Sequence of chain 1.C:
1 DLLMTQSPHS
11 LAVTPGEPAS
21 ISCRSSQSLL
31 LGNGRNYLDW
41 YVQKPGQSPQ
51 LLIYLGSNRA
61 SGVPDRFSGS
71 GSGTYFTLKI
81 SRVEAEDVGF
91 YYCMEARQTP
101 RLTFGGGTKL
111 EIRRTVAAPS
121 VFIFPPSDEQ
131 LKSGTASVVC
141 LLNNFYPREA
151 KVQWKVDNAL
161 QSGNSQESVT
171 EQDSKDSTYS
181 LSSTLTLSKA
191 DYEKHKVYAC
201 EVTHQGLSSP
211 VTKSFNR

The small molecule below binds the protein below.
Small molecule (SMILES): CC(=O)N[C@H]1[C@H](O[C@H]2[C@H](O)[C@@H](NC(C)=O)CO[C@@H]2CO)O[C@H](CO)[C@@H](O[C@@H]2O[C@H](CO[C@H]3O[C@H](CO[C@H]4O[C@H](CO)[C@@H](O)[C@H](O)[C@@H]4O)[C@@H](O)[C@H](O[C@H]4O[C@H](CO)[C@@H](O)[C@H](O)[C@@H]4O)[C@@H]3O)[C@@H](O)[C@H](O[C@H]3O[C@H](CO)[C@@H](O)[C@H](O)[C@@H]3O)[C@@H]2O)[C@@H]1O

Binding-site contacts:
Ligand atom C4 contacts residue ASN32 of chain 1.B at 3.4 Å.
Ligand atom O4 contacts residue ARG97 of chain 1.B at 3.7 Å.
Ligand atom C8 contacts residue THR11 of chain 1.A at 3.4 Å.
Ligand atom C5 contacts residue ASN41 of chain 1.A at 3.6 Å.
Ligand atom O3 contacts residue GLU100 of chain 1.B at 3.4 Å.
Ligand atom C2 contacts residue TRP109 of chain 1.B at 3.7 Å (hydrophobic).
Ligand atom O6 contacts residue TRP109 of chain 1.B at 3.6 Å.
Ligand atom O3 contacts residue ARG97 of chain 1.B at 3.7 Å.
Ligand atom O6 contacts residue TRP109 of chain 1.B at 3.7 Å.
Ligand atom O7 contacts residue GLY128 of chain 1.A at 3.6 Å (h-bond).
Ligand atom C1 contacts residue ASN41 of chain 1.A at 1.4 Å.
Ligand atom C2 contacts residue TYR54 of chain 1.C at 3.6 Å (hydrophobic).
Ligand atom C7 contacts residue TYR107 of chain 1.B at 3.9 Å (hydrophobic).
Ligand atom O5 contacts residue TRP109 of chain 1.B at 2.9 Å.
Ligand atom C4 contacts residue TRP109 of chain 1.B at 3.9 Å (hydrophobic).
Ligand atom O4 contacts residue GLY98 of chain 1.B at 2.9 Å (h-bond).
Ligand atom C3 contacts residue GLU27 of chain 1.B at 3.5 Å.
Ligand atom C6 contacts residue PRO99 of chain 1.B at 3.7 Å (hydrophobic).
Ligand atom C3 contacts residue ASN41 of chain 1.A at 3.8 Å.
Ligand atom C1 contacts residue TRP109 of chain 1.B at 3.4 Å (hydrophobic).
Ligand atom N2 contacts residue TYR107 of chain 1.B at 3.4 Å (h-bond).
Ligand atom O4 contacts residue TYR54 of chain 1.C at 3.4 Å (h-bond).
Ligand atom C1 contacts residue TYR54 of chain 1.C at 3.2 Å (hydrophobic).
Ligand atom O5 contacts residue ASN41 of chain 1.A at 2.3 Å (h-bond).
Ligand atom O4 contacts residue ASN32 of chain 1.B at 2.6 Å (h-bond).
Ligand atom O3 contacts residue TYR54 of chain 1.C at 3.7 Å.
Ligand atom O4 contacts residue PRO99 of chain 1.B at 3.9 Å.
Ligand atom C3 contacts residue TYR54 of chain 1.C at 3.8 Å (hydrophobic).
Ligand atom O3 contacts residue GLU1 of chain 1.B at 3.5 Å (salt-bridge).
Ligand atom C6 contacts residue GLY110 of chain 1.B at 3.4 Å.
Ligand atom N2 contacts residue ASN41 of chain 1.A at 2.9 Å (h-bond).
Ligand atom C7 contacts residue ASN41 of chain 1.A at 3.7 Å.
Ligand atom O3 contacts residue ASN32 of chain 1.B at 3.1 Å (h-bond).
Ligand atom C8 contacts residue TYR107 of chain 1.B at 3.5 Å (hydrophobic).
Ligand atom C3 contacts residue ASN32 of chain 1.B at 3.8 Å.
Ligand atom O3 contacts residue GLU27 of chain 1.B at 2.2 Å (salt-bridge).
Ligand atom O6 contacts residue PRO99 of chain 1.B at 3.2 Å.
Ligand atom C2 contacts residue ASN41 of chain 1.A at 2.5 Å.
Ligand atom C4 contacts residue GLY98 of chain 1.B at 3.9 Å.
Ligand atom C6 contacts residue TRP109 of chain 1.B at 3.9 Å (hydrophobic).

Sequence of chain 1.B:
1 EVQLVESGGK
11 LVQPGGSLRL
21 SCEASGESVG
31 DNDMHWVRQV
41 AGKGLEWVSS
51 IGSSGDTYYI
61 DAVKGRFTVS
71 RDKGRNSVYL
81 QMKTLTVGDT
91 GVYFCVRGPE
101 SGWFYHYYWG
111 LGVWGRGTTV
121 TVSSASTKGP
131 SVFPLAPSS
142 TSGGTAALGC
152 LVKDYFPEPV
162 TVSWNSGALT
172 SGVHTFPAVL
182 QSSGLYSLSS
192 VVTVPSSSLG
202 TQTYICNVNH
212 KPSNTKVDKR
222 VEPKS

Sequence of chain 1.A:
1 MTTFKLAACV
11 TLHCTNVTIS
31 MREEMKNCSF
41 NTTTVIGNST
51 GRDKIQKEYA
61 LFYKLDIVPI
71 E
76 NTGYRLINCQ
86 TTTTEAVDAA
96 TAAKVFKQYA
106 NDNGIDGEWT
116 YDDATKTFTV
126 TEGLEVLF